A protein and the small-molecule ligand that binds it are described below.
Small molecule (SMILES): C[C@H]1O[C@@H](n2cnc3c(N)ncnc32)[C@H](O)[C@@H]1O

Sequence of chain 1.B:
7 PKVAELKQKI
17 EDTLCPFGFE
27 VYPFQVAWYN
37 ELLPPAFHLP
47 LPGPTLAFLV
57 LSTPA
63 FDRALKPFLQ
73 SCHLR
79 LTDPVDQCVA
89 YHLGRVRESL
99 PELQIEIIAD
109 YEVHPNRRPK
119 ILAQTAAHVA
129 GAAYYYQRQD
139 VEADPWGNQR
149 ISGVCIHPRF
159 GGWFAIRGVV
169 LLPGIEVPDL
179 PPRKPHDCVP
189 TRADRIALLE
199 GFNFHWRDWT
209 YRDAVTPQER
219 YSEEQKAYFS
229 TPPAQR

Binding-site contacts:
Ligand atom C5 contacts residue ASN114 of chain 1.B at 4.0 Å.
Ligand atom C5 contacts residue ARG115 of chain 1.B at 4.1 Å.
Ligand atom C4 contacts residue PRO113 of chain 1.B at 3.4 Å (hydrophobic).
Ligand atom N3 contacts residue PRO113 of chain 1.B at 3.5 Å (h-bond).
Ligand atom N7 contacts residue PRO113 of chain 1.B at 4.3 Å.
Ligand atom N1 contacts residue ASN114 of chain 1.B at 3.4 Å.
Ligand atom N9 contacts residue ARG115 of chain 1.B at 3.7 Å.
Ligand atom N6 contacts residue ASN114 of chain 1.B at 3.4 Å (h-bond).
Ligand atom C2' contacts residue PRO113 of chain 1.B at 3.5 Å (hydrophobic).
Ligand atom C2' contacts residue ARG115 of chain 1.B at 3.9 Å.
Ligand atom C2 contacts residue ASN114 of chain 1.B at 3.5 Å.
Ligand atom C8 contacts residue PRO113 of chain 1.B at 4.1 Å (hydrophobic).
Ligand atom C2 contacts residue PRO113 of chain 1.B at 4.2 Å (hydrophobic).
Ligand atom N3 contacts residue ASN114 of chain 1.B at 3.9 Å.
Ligand atom O2' contacts residue PRO113 of chain 1.B at 4.0 Å.
Ligand atom C5 contacts residue PRO113 of chain 1.B at 3.9 Å (hydrophobic).
Ligand atom O2' contacts residue ARG115 of chain 1.B at 3.4 Å (salt-bridge).
Ligand atom C1' contacts residue ARG115 of chain 1.B at 3.4 Å.
Ligand atom C6 contacts residue ASN114 of chain 1.B at 3.6 Å.
Ligand atom C8 contacts residue ARG115 of chain 1.B at 3.4 Å.
Ligand atom C1' contacts residue PRO113 of chain 1.B at 3.9 Å (hydrophobic).
Ligand atom N9 contacts residue PRO113 of chain 1.B at 3.5 Å (h-bond).
Ligand atom N7 contacts residue ARG115 of chain 1.B at 3.6 Å.
Ligand atom C4 contacts residue ASN114 of chain 1.B at 4.2 Å.